Binding-site contacts:
Ligand atom CB contacts residue ASN84 of chain 1.A at 3.6 Å.
Ligand atom NA contacts residue VAL81 of chain 1.A at 3.7 Å.
Ligand atom CD4 contacts residue PHE167 of chain 1.A at 3.5 Å (hydrophobic).
Ligand atom CA contacts residue VAL82 of chain 1.A at 3.9 Å (hydrophobic).
Ligand atom CA contacts residue VAL81 of chain 1.A at 3.4 Å (hydrophobic).
Ligand atom OA contacts residue VAL81 of chain 1.A at 3.7 Å.
Ligand atom OA contacts residue VAL82 of chain 1.A at 3.5 Å.
Ligand atom OHB contacts residue PHE167 of chain 1.A at 3.8 Å.
Ligand atom OB contacts residue HEM1 of chain 1.B at 3.5 Å.
Ligand atom CZB contacts residue VAL77 of chain 1.A at 3.7 Å (hydrophobic).
Ligand atom NA contacts residue ASN84 of chain 1.A at 3.6 Å.
Ligand atom CD3 contacts residue PHE167 of chain 1.A at 3.8 Å (hydrophobic).
Ligand atom OHB contacts residue VAL77 of chain 1.A at 3.9 Å.
Ligand atom CBA contacts residue MET61 of chain 1.A at 4.0 Å (hydrophobic).
Ligand atom OH4 contacts residue PHE167 of chain 1.A at 3.8 Å.
Ligand atom CZB contacts residue PHE167 of chain 1.A at 3.5 Å (hydrophobic).
Ligand atom CD1 contacts residue HEM1 of chain 1.B at 3.8 Å.
Ligand atom OHA contacts residue PHE167 of chain 1.A at 4.1 Å.
Ligand atom NB contacts residue VAL81 of chain 1.A at 3.8 Å.
Ligand atom OHB contacts residue ALA166 of chain 1.A at 3.4 Å.
Ligand atom CD4 contacts residue VAL77 of chain 1.A at 4.2 Å (hydrophobic).
Ligand atom OH4 contacts residue VAL77 of chain 1.A at 3.7 Å.
Ligand atom CE1 contacts residue HEM1 of chain 1.B at 4.1 Å.
Ligand atom CGB contacts residue PHE167 of chain 1.A at 3.8 Å (hydrophobic).
Ligand atom CAA contacts residue VAL81 of chain 1.A at 3.4 Å (hydrophobic).
Ligand atom OH4 contacts residue THR76 of chain 1.A at 3.2 Å (h-bond).
Ligand atom CE3 contacts residue PHE167 of chain 1.A at 3.7 Å (hydrophobic).
Ligand atom OB contacts residue ASN84 of chain 1.A at 3.0 Å (h-bond).
Ligand atom OH4 contacts residue ALA166 of chain 1.A at 3.1 Å (h-bond).
Ligand atom CAA contacts residue VAL82 of chain 1.A at 3.7 Å (hydrophobic).
Ligand atom CD3 contacts residue THR228 of chain 1.A at 3.6 Å.
Ligand atom CB contacts residue VAL81 of chain 1.A at 4.1 Å (hydrophobic).
Ligand atom CE4 contacts residue VAL77 of chain 1.A at 3.6 Å (hydrophobic).
Ligand atom OHA contacts residue ARG385 of chain 1.A at 3.5 Å (salt-bridge).
Ligand atom CE3 contacts residue THR228 of chain 1.A at 4.0 Å.
Ligand atom CBA contacts residue VAL82 of chain 1.A at 4.2 Å (hydrophobic).
Ligand atom CE4 contacts residue PHE167 of chain 1.A at 3.4 Å (hydrophobic).
Ligand atom OA contacts residue GOL1 of chain 1.H at 4.0 Å.
Ligand atom OA contacts residue VAL77 of chain 1.A at 3.9 Å.
Ligand atom CD2 contacts residue GOL1 of chain 1.H at 3.8 Å.

A protein and the small-molecule ligand that binds it are described below.
Small molecule (SMILES): O=C1N[C@@H](Cc2ccc(O)c(O)c2)C(=O)N[C@H]1Cc1ccc(O)cc1

Sequence of chain 1.A:
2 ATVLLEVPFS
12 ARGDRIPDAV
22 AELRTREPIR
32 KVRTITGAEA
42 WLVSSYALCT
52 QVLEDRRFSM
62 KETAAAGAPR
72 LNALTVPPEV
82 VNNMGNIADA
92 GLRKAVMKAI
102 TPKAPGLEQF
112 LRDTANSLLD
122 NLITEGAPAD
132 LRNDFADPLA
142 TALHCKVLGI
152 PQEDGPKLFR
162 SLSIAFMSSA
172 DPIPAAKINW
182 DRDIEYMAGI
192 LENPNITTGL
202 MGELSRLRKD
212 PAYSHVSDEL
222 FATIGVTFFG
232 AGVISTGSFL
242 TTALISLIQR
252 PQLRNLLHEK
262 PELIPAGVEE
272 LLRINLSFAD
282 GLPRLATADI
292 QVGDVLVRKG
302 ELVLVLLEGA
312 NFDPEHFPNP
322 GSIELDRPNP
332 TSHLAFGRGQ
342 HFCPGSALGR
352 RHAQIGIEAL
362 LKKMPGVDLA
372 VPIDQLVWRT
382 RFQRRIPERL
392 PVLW